Sequence of chain 5.A:
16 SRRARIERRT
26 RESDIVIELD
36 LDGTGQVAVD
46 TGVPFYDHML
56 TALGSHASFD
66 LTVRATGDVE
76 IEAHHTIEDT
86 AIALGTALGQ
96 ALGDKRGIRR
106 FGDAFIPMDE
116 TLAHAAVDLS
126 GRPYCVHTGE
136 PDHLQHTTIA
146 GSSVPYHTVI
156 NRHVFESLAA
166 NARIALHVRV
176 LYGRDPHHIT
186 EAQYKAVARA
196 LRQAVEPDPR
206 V

The protein below binds the small molecule below.
Small molecule (SMILES): N[C@@H](Cc1nnc[nH]1)C(=O)O

Sequence of chain 11.A:
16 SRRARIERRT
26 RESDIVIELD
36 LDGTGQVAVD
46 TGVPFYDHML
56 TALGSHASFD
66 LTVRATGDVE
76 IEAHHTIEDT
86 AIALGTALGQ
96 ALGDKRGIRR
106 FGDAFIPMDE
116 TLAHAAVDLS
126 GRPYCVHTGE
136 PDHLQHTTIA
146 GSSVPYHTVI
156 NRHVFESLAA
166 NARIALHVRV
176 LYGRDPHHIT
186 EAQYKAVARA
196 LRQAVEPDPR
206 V

Binding-site contacts:
Ligand atom C4 contacts residue GLU83 of chain 19.A at 3.4 Å.
Ligand atom N6 contacts residue HIS80 of chain 19.A at 4.0 Å.
Ligand atom N11 contacts residue GLU186 of chain 11.A at 3.1 Å (salt-bridge).
Ligand atom N11 contacts residue MET113 of chain 11.A at 3.5 Å.
Ligand atom C1 contacts residue GLU186 of chain 11.A at 4.0 Å.
Ligand atom C1 contacts residue MET113 of chain 11.A at 3.5 Å (hydrophobic).
Ligand atom N2 contacts residue HIS79 of chain 19.A at 3.1 Å (h-bond).
Ligand atom N2 contacts residue HIS80 of chain 19.A at 4.3 Å.
Ligand atom C3 contacts residue GLU83 of chain 19.A at 3.5 Å.
Ligand atom O9 contacts residue ARG127 of chain 5.A at 3.0 Å (salt-bridge).
Ligand atom C1 contacts residue MN1 of chain 19.B at 3.2 Å.
Ligand atom N2 contacts residue HIS183 of chain 11.A at 3.5 Å (h-bond).
Ligand atom C5 contacts residue ARG127 of chain 5.A at 3.5 Å.
Ligand atom C4 contacts residue MET113 of chain 11.A at 4.3 Å (hydrophobic).
Ligand atom N11 contacts residue HIS80 of chain 19.A at 3.0 Å (h-bond).
Ligand atom C3 contacts residue MN1 of chain 11.C at 4.3 Å.
Ligand atom N2 contacts residue GLU83 of chain 19.A at 3.1 Å (salt-bridge).
Ligand atom C1 contacts residue HIS79 of chain 19.A at 3.1 Å.
Ligand atom C3 contacts residue MN1 of chain 19.B at 3.4 Å.
Ligand atom C7 contacts residue ARG127 of chain 5.A at 3.7 Å.
Ligand atom N11 contacts residue MN1 of chain 11.C at 2.2 Å.
Ligand atom N10 contacts residue GLU186 of chain 11.A at 3.9 Å.
Ligand atom N11 contacts residue HIS182 of chain 11.A at 3.1 Å (h-bond).
Ligand atom C1 contacts residue MN1 of chain 11.C at 3.3 Å.
Ligand atom C3 contacts residue HIS80 of chain 19.A at 4.2 Å.
Ligand atom N6 contacts residue ASP84 of chain 19.A at 4.1 Å.
Ligand atom C4 contacts residue MN1 of chain 19.B at 3.9 Å.
Ligand atom C3 contacts residue MET113 of chain 11.A at 3.5 Å (hydrophobic).
Ligand atom N2 contacts residue MET113 of chain 11.A at 3.5 Å.
Ligand atom C1 contacts residue HIS182 of chain 11.A at 3.5 Å.
Ligand atom C1 contacts residue HIS80 of chain 19.A at 3.7 Å.
Ligand atom C4 contacts residue ARG127 of chain 5.A at 3.3 Å.
Ligand atom N2 contacts residue MN1 of chain 19.B at 2.3 Å.
Ligand atom N6 contacts residue GLU27 of chain 19.A at 4.3 Å.
Ligand atom N10 contacts residue MET113 of chain 11.A at 3.5 Å.
Ligand atom N10 contacts residue MN1 of chain 11.C at 3.1 Å.
Ligand atom C1 contacts residue HIS183 of chain 11.A at 3.7 Å.
Ligand atom N10 contacts residue HIS80 of chain 19.A at 3.4 Å (h-bond).
Ligand atom C1 contacts residue GLU83 of chain 19.A at 4.1 Å.
Ligand atom O9 contacts residue MET113 of chain 11.A at 4.3 Å.

Sequence of chain 19.A:
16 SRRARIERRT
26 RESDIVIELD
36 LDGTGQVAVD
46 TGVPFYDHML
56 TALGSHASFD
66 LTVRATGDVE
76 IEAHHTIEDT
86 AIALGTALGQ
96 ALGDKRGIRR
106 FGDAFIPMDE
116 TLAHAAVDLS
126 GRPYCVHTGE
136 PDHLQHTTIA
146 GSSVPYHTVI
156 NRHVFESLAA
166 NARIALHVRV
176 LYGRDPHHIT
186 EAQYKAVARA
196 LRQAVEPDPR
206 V